A protein and the small-molecule ligand that binds it are described below.
Small molecule (SMILES): Cn1ncc2cncc(NC(=O)Cc3cccc(Cl)c3)c21

Binding-site contacts:
Ligand atom C2 contacts residue PHE140 of chain 1.B at 4.0 Å (hydrophobic).
Ligand atom C3 contacts residue GLU166 of chain 1.B at 3.6 Å.
Ligand atom CL contacts residue MET165 of chain 1.B at 3.9 Å.
Ligand atom C4 contacts residue GLU166 of chain 1.B at 3.9 Å.
Ligand atom CL contacts residue ARG188 of chain 1.B at 4.0 Å.
Ligand atom C13 contacts residue MET165 of chain 1.B at 3.7 Å (hydrophobic).
Ligand atom C1 contacts residue GLU166 of chain 1.B at 3.6 Å.
Ligand atom C1 contacts residue LEU141 of chain 1.B at 3.9 Å (hydrophobic).
Ligand atom C3 contacts residue HIS163 of chain 1.B at 3.8 Å.
Ligand atom C4 contacts residue CYS145 of chain 1.B at 3.8 Å (hydrophobic).
Ligand atom C3 contacts residue LEU141 of chain 1.B at 3.7 Å (hydrophobic).
Ligand atom C10 contacts residue GLN189 of chain 1.B at 3.9 Å.
Ligand atom C2 contacts residue LEU141 of chain 1.B at 3.8 Å (hydrophobic).
Ligand atom N1 contacts residue ASN142 of chain 1.B at 3.9 Å.
Ligand atom C13 contacts residue HIS164 of chain 1.B at 3.4 Å.
Ligand atom C2 contacts residue ASN142 of chain 1.B at 4.0 Å.
Ligand atom N2 contacts residue LEU141 of chain 1.B at 4.0 Å.
Ligand atom C2 contacts residue GLU166 of chain 1.B at 3.7 Å.
Ligand atom C contacts residue ASN142 of chain 1.B at 3.5 Å.
Ligand atom N contacts residue ASN142 of chain 1.B at 4.0 Å.
Ligand atom N3 contacts residue CYS145 of chain 1.B at 3.7 Å.
Ligand atom N2 contacts residue HIS163 of chain 1.B at 2.6 Å (h-bond).
Ligand atom N2 contacts residue SER144 of chain 1.B at 3.5 Å (h-bond).
Ligand atom N2 contacts residue GLU166 of chain 1.B at 3.9 Å.
Ligand atom C12 contacts residue MET165 of chain 1.B at 3.7 Å (hydrophobic).
Ligand atom C11 contacts residue ARG188 of chain 1.B at 3.8 Å.
Ligand atom O contacts residue GLU166 of chain 1.B at 3.2 Å (salt-bridge).
Ligand atom O contacts residue MET165 of chain 1.B at 3.5 Å.
Ligand atom C4 contacts residue HIS163 of chain 1.B at 3.1 Å.
Ligand atom C3 contacts residue PHE140 of chain 1.B at 3.6 Å (hydrophobic).
Ligand atom CL contacts residue HIS41 of chain 1.B at 3.5 Å.
Ligand atom C13 contacts residue HIS41 of chain 1.B at 3.8 Å.
Ligand atom C3 contacts residue SER144 of chain 1.B at 3.9 Å.
Ligand atom C1 contacts residue PHE140 of chain 1.B at 3.9 Å (hydrophobic).
Ligand atom CL contacts residue HIS164 of chain 1.B at 4.0 Å.
Ligand atom C1 contacts residue ASN142 of chain 1.B at 3.8 Å.
Ligand atom N2 contacts residue PHE140 of chain 1.B at 3.8 Å.
Ligand atom CL contacts residue ASP187 of chain 1.B at 3.5 Å.
Ligand atom C4 contacts residue SER144 of chain 1.B at 4.0 Å.
Ligand atom C4 contacts residue MET165 of chain 1.B at 4.0 Å (hydrophobic).

Sequence of chain 1.A:
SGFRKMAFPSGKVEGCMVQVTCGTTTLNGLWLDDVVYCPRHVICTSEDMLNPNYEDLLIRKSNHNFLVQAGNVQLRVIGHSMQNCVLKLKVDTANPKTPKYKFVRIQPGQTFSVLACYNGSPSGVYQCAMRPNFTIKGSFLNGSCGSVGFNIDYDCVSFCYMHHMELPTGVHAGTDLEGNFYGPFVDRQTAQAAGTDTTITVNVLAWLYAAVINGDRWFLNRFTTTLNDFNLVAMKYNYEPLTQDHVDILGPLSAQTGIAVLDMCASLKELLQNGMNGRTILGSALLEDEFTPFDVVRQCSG

Sequence of chain 1.B:
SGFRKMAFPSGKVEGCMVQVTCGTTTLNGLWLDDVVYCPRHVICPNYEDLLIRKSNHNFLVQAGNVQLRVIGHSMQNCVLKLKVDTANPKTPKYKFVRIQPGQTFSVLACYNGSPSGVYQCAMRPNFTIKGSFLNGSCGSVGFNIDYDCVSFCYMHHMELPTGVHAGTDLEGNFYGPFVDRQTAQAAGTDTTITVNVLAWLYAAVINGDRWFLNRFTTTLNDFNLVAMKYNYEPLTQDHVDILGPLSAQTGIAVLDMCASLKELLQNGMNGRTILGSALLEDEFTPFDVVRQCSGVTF